Sequence of chain 1.B:
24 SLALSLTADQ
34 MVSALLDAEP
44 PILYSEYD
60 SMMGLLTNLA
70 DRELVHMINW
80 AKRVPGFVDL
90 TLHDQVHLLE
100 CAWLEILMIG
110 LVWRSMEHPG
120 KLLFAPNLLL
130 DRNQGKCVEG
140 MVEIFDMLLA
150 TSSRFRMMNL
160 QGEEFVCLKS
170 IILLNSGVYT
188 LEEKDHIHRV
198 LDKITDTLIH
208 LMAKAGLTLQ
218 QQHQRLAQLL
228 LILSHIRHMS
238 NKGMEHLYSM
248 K

Binding-site contacts:
Ligand atom C15 contacts residue LEU244 of chain 1.B at 3.9 Å (hydrophobic).
Ligand atom O4 contacts residue LEU106 of chain 1.B at 3.8 Å.
Ligand atom C24 contacts residue THR66 of chain 1.B at 4.0 Å.
Ligand atom C23 contacts residue ASP70 of chain 1.B at 3.7 Å.
Ligand atom C19 contacts residue ALA69 of chain 1.B at 3.3 Å (hydrophobic).
Ligand atom C13 contacts residue MET140 of chain 1.B at 3.8 Å (hydrophobic).
Ligand atom C21 contacts residue MET62 of chain 1.B at 3.1 Å (hydrophobic).
Ligand atom C4 contacts residue GLU72 of chain 1.B at 3.3 Å.
Ligand atom C9 contacts residue PHE123 of chain 1.B at 3.6 Å (hydrophobic).
Ligand atom C24 contacts residue ASP70 of chain 1.B at 3.4 Å.
Ligand atom O20 contacts residue LEU244 of chain 1.B at 3.8 Å.
Ligand atom C10 contacts residue ILE143 of chain 1.B at 3.9 Å (hydrophobic).
Ligand atom C15 contacts residue GLY240 of chain 1.B at 3.6 Å.
Ligand atom C20 contacts residue ALA69 of chain 1.B at 3.7 Å (hydrophobic).
Ligand atom N24 contacts residue PRO2 of chain 1.E at 3.7 Å.
Ligand atom C21 contacts residue THR66 of chain 1.B at 3.7 Å.
Ligand atom O20 contacts residue THR66 of chain 1.B at 3.9 Å.
Ligand atom C2 contacts residue LEU65 of chain 1.B at 3.6 Å (hydrophobic).
Ligand atom C20 contacts residue LEU244 of chain 1.B at 3.9 Å (hydrophobic).
Ligand atom C18 contacts residue LEU103 of chain 1.B at 3.7 Å (hydrophobic).
Ligand atom C22 contacts residue MET62 of chain 1.B at 3.4 Å (hydrophobic).
Ligand atom O4 contacts residue ARG113 of chain 1.B at 3.0 Å (salt-bridge).
Ligand atom C26 contacts residue PRO2 of chain 1.E at 3.2 Å (hydrophobic).
Ligand atom C25 contacts residue TRP102 of chain 1.B at 3.8 Å (hydrophobic).
Ligand atom C22 contacts residue LEU65 of chain 1.B at 3.9 Å (hydrophobic).
Ligand atom C25 contacts residue LEU73 of chain 1.B at 3.9 Å (hydrophobic).
Ligand atom C25 contacts residue ASP70 of chain 1.B at 3.3 Å.
Ligand atom C18 contacts residue ALA69 of chain 1.B at 3.6 Å (hydrophobic).
Ligand atom C2 contacts residue ALA69 of chain 1.B at 3.9 Å (hydrophobic).
Ligand atom C21 contacts residue LEU244 of chain 1.B at 3.8 Å (hydrophobic).
Ligand atom C3 contacts residue GLU72 of chain 1.B at 3.2 Å.
Ligand atom C5 contacts residue LEU106 of chain 1.B at 3.8 Å (hydrophobic).
Ligand atom C19 contacts residue TRP102 of chain 1.B at 3.9 Å (hydrophobic).
Ligand atom C10 contacts residue LEU147 of chain 1.B at 3.4 Å (hydrophobic).
Ligand atom C12 contacts residue MET140 of chain 1.B at 3.7 Å (hydrophobic).
Ligand atom O4 contacts residue GLU72 of chain 1.B at 2.5 Å (salt-bridge).
Ligand atom C14 contacts residue HIS243 of chain 1.B at 3.9 Å.
Ligand atom C25 contacts residue PRO2 of chain 1.E at 3.3 Å (hydrophobic).
Ligand atom C26 contacts residue ASP70 of chain 1.B at 3.4 Å.
Ligand atom N24 contacts residue ASP70 of chain 1.B at 2.6 Å (salt-bridge).

Sequence of chain 1.E:
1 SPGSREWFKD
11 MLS

A small-molecule ligand and the protein it binds are described below.
Small molecule (SMILES): CC/C(=C(\c1ccc(O)cc1)c1ccc(OCCN(C)C)cc1)c1ccccc1